A protein and the small-molecule ligand that binds it are described below.
Small molecule (SMILES): CSC[C@H]1O[C@@H](n2cnc3c(N)ncnc32)[C@H](O)[C@@H]1O

Sequence of chain 2.H:
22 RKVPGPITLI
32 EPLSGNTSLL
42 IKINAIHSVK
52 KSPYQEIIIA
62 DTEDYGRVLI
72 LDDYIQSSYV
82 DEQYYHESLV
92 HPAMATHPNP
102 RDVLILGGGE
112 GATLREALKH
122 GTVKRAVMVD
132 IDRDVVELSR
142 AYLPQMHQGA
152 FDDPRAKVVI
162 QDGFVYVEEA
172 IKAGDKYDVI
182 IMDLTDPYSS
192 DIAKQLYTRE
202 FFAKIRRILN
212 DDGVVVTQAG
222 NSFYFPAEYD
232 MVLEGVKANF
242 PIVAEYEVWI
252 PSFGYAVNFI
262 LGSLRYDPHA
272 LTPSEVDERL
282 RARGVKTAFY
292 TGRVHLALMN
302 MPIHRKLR

Binding-site contacts:
Ligand atom N1 contacts residue GLY164 of chain 2.H at 3.0 Å (h-bond).
Ligand atom S5' contacts residue ASP184 of chain 2.H at 3.8 Å.
Ligand atom O3' contacts residue VAL136 of chain 2.H at 3.5 Å.
Ligand atom N3 contacts residue ASP131 of chain 2.H at 3.8 Å.
Ligand atom CS contacts residue GLN77 of chain 2.H at 3.6 Å.
Ligand atom N7 contacts residue ILE193 of chain 2.H at 3.5 Å.
Ligand atom O4' contacts residue THR186 of chain 2.H at 3.8 Å.
Ligand atom O2' contacts residue ASP133 of chain 2.H at 3.6 Å.
Ligand atom CS contacts residue GLU111 of chain 2.H at 3.5 Å.
Ligand atom O4' contacts residue LEU185 of chain 2.H at 3.8 Å.
Ligand atom O3' contacts residue ASP131 of chain 2.H at 2.6 Å (salt-bridge).
Ligand atom S5' contacts residue SPM1 of chain 2.Z at 3.3 Å.
Ligand atom N1 contacts residue ASP163 of chain 2.H at 3.7 Å.
Ligand atom O3' contacts residue GLY110 of chain 2.H at 3.7 Å.
Ligand atom N6 contacts residue ILE193 of chain 2.H at 3.0 Å (h-bond).
Ligand atom C2' contacts residue GLN56 of chain 2.H at 3.8 Å.
Ligand atom C4 contacts residue ILE132 of chain 2.H at 3.6 Å (hydrophobic).
Ligand atom C8 contacts residue ILE193 of chain 2.H at 3.5 Å (hydrophobic).
Ligand atom C2' contacts residue ASP131 of chain 2.H at 3.5 Å.
Ligand atom C5 contacts residue ILE132 of chain 2.H at 3.8 Å (hydrophobic).
Ligand atom C4 contacts residue LEU185 of chain 2.H at 3.6 Å (hydrophobic).
Ligand atom O2' contacts residue ASP131 of chain 2.H at 2.7 Å (salt-bridge).
Ligand atom O2' contacts residue GLN56 of chain 2.H at 3.1 Å (h-bond).
Ligand atom C4' contacts residue ASP131 of chain 2.H at 3.4 Å.
Ligand atom O4' contacts residue GLY108 of chain 2.H at 3.6 Å.
Ligand atom N7 contacts residue ALA194 of chain 2.H at 3.6 Å.
Ligand atom N3 contacts residue ILE132 of chain 2.H at 3.2 Å (h-bond).
Ligand atom C2 contacts residue ILE132 of chain 2.H at 3.3 Å (hydrophobic).
Ligand atom C6 contacts residue ASP163 of chain 2.H at 3.8 Å.
Ligand atom C1' contacts residue ASP131 of chain 2.H at 3.5 Å.
Ligand atom C5' contacts residue ASP184 of chain 2.H at 3.3 Å.
Ligand atom C2 contacts residue GLY164 of chain 2.H at 3.6 Å.
Ligand atom O2' contacts residue ILE132 of chain 2.H at 3.6 Å.
Ligand atom S5' contacts residue GLY110 of chain 2.H at 3.5 Å (h-bond).
Ligand atom C3' contacts residue ASP131 of chain 2.H at 3.4 Å.
Ligand atom S5' contacts residue GLU111 of chain 2.H at 3.3 Å (salt-bridge).
Ligand atom N6 contacts residue ASP163 of chain 2.H at 3.0 Å (salt-bridge).
Ligand atom N6 contacts residue LEU197 of chain 2.H at 3.5 Å.
Ligand atom C8 contacts residue THR186 of chain 2.H at 3.4 Å.
Ligand atom S5' contacts residue GLY109 of chain 2.H at 3.7 Å.